Sequence of chain 3.A:
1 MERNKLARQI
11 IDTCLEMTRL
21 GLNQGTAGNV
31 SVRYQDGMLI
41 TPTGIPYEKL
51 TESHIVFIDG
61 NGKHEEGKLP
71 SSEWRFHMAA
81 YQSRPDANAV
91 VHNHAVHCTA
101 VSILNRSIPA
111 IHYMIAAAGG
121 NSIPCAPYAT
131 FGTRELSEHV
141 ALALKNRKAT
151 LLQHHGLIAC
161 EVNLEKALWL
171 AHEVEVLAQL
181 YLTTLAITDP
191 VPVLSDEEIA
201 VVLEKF

Binding-site contacts:
Ligand atom C2 contacts residue THR26 of chain 3.A at 3.6 Å.
Ligand atom C1 contacts residue ASN29 of chain 3.A at 3.3 Å.
Ligand atom P contacts residue ASN29 of chain 3.A at 3.9 Å.
Ligand atom O1P contacts residue ASN29 of chain 3.A at 3.6 Å.
Ligand atom O2 contacts residue ZN1 of chain 3.B at 1.9 Å.
Ligand atom C2 contacts residue ALA27 of chain 3.A at 4.0 Å (hydrophobic).
Ligand atom O2 contacts residue GLU73 of chain 3.A at 2.4 Å (salt-bridge).
Ligand atom O4P contacts residue SER71 of chain 3.A at 2.6 Å (h-bond).
Ligand atom P contacts residue SER71 of chain 3.A at 3.8 Å.
Ligand atom N2 contacts residue SER72 of chain 3.A at 4.0 Å.
Ligand atom N2 contacts residue ASN29 of chain 3.A at 3.6 Å.
Ligand atom O3P contacts residue GLY44 of chain 3.A at 2.9 Å (h-bond).
Ligand atom O1P contacts residue SER72 of chain 3.A at 3.6 Å.
Ligand atom P contacts residue THR43 of chain 3.A at 3.9 Å.
Ligand atom O1 contacts residue HIS92 of chain 3.A at 3.2 Å (h-bond).
Ligand atom O3P contacts residue THR26 of chain 3.A at 3.6 Å (h-bond).
Ligand atom C2 contacts residue ASN29 of chain 3.A at 3.5 Å.
Ligand atom O1 contacts residue ASN29 of chain 3.A at 3.6 Å.
Ligand atom P contacts residue SER72 of chain 3.A at 4.0 Å.
Ligand atom O3P contacts residue THR43 of chain 3.A at 3.7 Å.
Ligand atom N2 contacts residue ZN1 of chain 3.B at 2.8 Å.
Ligand atom O1 contacts residue GLY28 of chain 3.A at 2.9 Å (h-bond).
Ligand atom O1 contacts residue ZN1 of chain 3.B at 2.2 Å.
Ligand atom C1 contacts residue HIS94 of chain 3.A at 3.9 Å.
Ligand atom C1 contacts residue GLY28 of chain 3.A at 3.6 Å.
Ligand atom O2 contacts residue HIS92 of chain 3.A at 3.4 Å (h-bond).
Ligand atom N2 contacts residue GLU73 of chain 3.A at 3.1 Å (salt-bridge).
Ligand atom O1 contacts residue HIS94 of chain 3.A at 3.0 Å (h-bond).
Ligand atom O2 contacts residue HIS155 of chain 3.A at 2.9 Å (h-bond).
Ligand atom O1 contacts residue ALA27 of chain 3.A at 3.8 Å.
Ligand atom C2 contacts residue GLY28 of chain 3.A at 3.6 Å.
Ligand atom O4P contacts residue GLY28 of chain 3.A at 3.5 Å (h-bond).
Ligand atom O2P contacts residue SER72 of chain 3.A at 2.9 Å (h-bond).
Ligand atom O2P contacts residue THR43 of chain 3.A at 2.9 Å (h-bond).
Ligand atom O2 contacts residue HIS94 of chain 3.A at 3.7 Å.
Ligand atom C1 contacts residue ZN1 of chain 3.B at 2.8 Å.
Ligand atom O4P contacts residue ASN29 of chain 3.A at 2.9 Å (h-bond).
Ligand atom N2 contacts residue TYR113 of chain 2.A at 3.7 Å.
Ligand atom O2 contacts residue TYR113 of chain 2.A at 3.4 Å (h-bond).
Ligand atom O2P contacts residue SER71 of chain 3.A at 3.7 Å.

Sequence of chain 2.A:
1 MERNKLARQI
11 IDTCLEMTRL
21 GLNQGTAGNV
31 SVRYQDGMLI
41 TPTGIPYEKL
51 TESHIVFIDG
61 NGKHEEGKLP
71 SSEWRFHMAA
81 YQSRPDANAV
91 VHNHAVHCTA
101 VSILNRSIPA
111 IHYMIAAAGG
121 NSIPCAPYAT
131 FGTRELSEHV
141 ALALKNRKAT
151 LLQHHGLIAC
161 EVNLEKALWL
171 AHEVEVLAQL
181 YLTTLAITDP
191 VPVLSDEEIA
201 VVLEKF

The small molecule below binds the protein below.
Small molecule (SMILES): O=C(COP(=O)(O)O)NO